Sequence of chain 1.A:
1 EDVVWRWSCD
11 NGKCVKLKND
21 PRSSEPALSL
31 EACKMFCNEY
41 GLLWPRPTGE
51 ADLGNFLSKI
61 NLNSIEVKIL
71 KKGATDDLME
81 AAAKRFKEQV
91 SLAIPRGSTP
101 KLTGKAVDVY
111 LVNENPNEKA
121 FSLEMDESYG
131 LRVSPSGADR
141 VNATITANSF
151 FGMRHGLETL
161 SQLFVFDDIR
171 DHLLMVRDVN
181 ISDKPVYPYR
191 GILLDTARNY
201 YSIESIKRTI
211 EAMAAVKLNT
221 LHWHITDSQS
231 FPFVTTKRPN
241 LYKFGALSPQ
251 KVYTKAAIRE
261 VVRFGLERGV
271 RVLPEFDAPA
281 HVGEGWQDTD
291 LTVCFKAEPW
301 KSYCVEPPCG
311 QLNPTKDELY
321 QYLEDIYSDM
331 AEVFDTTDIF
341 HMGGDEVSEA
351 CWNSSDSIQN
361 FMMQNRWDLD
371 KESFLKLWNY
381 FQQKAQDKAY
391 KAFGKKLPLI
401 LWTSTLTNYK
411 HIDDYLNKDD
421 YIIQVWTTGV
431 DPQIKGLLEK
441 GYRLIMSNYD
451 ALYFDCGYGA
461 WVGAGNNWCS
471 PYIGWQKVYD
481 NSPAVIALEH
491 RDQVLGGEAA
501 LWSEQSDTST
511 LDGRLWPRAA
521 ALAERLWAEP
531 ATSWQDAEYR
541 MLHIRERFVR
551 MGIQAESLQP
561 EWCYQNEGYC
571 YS

A small-molecule ligand and the protein it binds are described below.
Small molecule (SMILES): CC(=O)N[C@@H]1[C@@H](O)[C@H](O)[C@@H](CO)O[C@H]1O

Binding-site contacts:
Ligand atom O6 contacts residue GLN359 of chain 1.A at 3.4 Å (h-bond).
Ligand atom O7 contacts residue ASN353 of chain 1.A at 3.5 Å (h-bond).
Ligand atom C8 contacts residue LEU369 of chain 1.A at 3.2 Å (hydrophobic).
Ligand atom O7 contacts residue LEU369 of chain 1.A at 4.4 Å.
Ligand atom C8 contacts residue PHE374 of chain 1.A at 4.2 Å (hydrophobic).
Ligand atom C8 contacts residue ASP370 of chain 1.A at 3.9 Å.
Ligand atom N2 contacts residue ASN353 of chain 1.A at 2.7 Å (h-bond).
Ligand atom N2 contacts residue PHE374 of chain 1.A at 4.5 Å.
Ligand atom C1 contacts residue LEU369 of chain 1.A at 3.8 Å (hydrophobic).
Ligand atom N2 contacts residue LEU369 of chain 1.A at 2.3 Å (h-bond).
Ligand atom C3 contacts residue ASN353 of chain 1.A at 3.5 Å.
Ligand atom C8 contacts residue ASN353 of chain 1.A at 4.4 Å.
Ligand atom C1 contacts residue GLN359 of chain 1.A at 4.0 Å.
Ligand atom C5 contacts residue LEU369 of chain 1.A at 4.1 Å (hydrophobic).
Ligand atom O3 contacts residue LEU369 of chain 1.A at 3.8 Å.
Ligand atom O5 contacts residue GLN359 of chain 1.A at 3.5 Å (h-bond).
Ligand atom C7 contacts residue LEU369 of chain 1.A at 3.2 Å (hydrophobic).
Ligand atom C8 contacts residue LYS371 of chain 1.A at 3.8 Å.
Ligand atom C2 contacts residue ASN353 of chain 1.A at 2.3 Å.
Ligand atom C1 contacts residue ASN353 of chain 1.A at 1.1 Å.
Ligand atom N2 contacts residue ASP370 of chain 1.A at 4.4 Å.
Ligand atom C6 contacts residue GLN359 of chain 1.A at 4.2 Å.
Ligand atom C2 contacts residue LEU369 of chain 1.A at 3.3 Å (hydrophobic).
Ligand atom C5 contacts residue GLN359 of chain 1.A at 3.8 Å.
Ligand atom C5 contacts residue ASN353 of chain 1.A at 3.4 Å.
Ligand atom O5 contacts residue ASN353 of chain 1.A at 2.2 Å (h-bond).
Ligand atom C3 contacts residue LEU369 of chain 1.A at 3.3 Å (hydrophobic).
Ligand atom C4 contacts residue ASN353 of chain 1.A at 4.0 Å.
Ligand atom C7 contacts residue ASN353 of chain 1.A at 3.3 Å.